Binding-site contacts:
Ligand atom O2G contacts residue LYS173 of chain 1.A at 2.9 Å (salt-bridge).
Ligand atom O1G contacts residue ASP189 of chain 1.A at 2.9 Å (salt-bridge).
Ligand atom N6 contacts residue GLU125 of chain 1.A at 2.8 Å (salt-bridge).
Ligand atom N6 contacts residue ALA76 of chain 1.A at 3.5 Å.
Ligand atom O3G contacts residue LYS78 of chain 1.A at 3.4 Å (salt-bridge).
Ligand atom C2' contacts residue SER131 of chain 1.A at 3.5 Å.
Ligand atom C5' contacts residue ALA57 of chain 1.A at 3.4 Å (hydrophobic).
Ligand atom O3A contacts residue MG1 of chain 1.C at 3.5 Å.
Ligand atom O2B contacts residue SER175 of chain 1.A at 2.7 Å (h-bond).
Ligand atom O2A contacts residue GLY58 of chain 1.A at 3.2 Å (h-bond).
Ligand atom O1G contacts residue ASN176 of chain 1.A at 3.0 Å (h-bond).
Ligand atom PB contacts residue SER175 of chain 1.A at 3.4 Å.
Ligand atom O1A contacts residue MG1 of chain 1.C at 2.2 Å.
Ligand atom O3A contacts residue GLY58 of chain 1.A at 3.5 Å.
Ligand atom O2A contacts residue GLY61 of chain 1.A at 3.4 Å (h-bond).
Ligand atom O1G contacts residue MG1 of chain 1.C at 2.1 Å.
Ligand atom O1A contacts residue ASP189 of chain 1.A at 2.9 Å (salt-bridge).
Ligand atom C6 contacts residue ALA76 of chain 1.A at 3.5 Å (hydrophobic).
Ligand atom O2' contacts residue GLN134 of chain 1.A at 2.7 Å (h-bond).
Ligand atom N7 contacts residue MET124 of chain 1.A at 3.5 Å.
Ligand atom O4' contacts residue VAL63 of chain 1.A at 3.4 Å.
Ligand atom PG contacts residue ASP171 of chain 1.A at 3.6 Å.
Ligand atom O2B contacts residue ASN176 of chain 1.A at 3.0 Å (h-bond).
Ligand atom O1B contacts residue SER175 of chain 1.A at 3.0 Å (h-bond).
Ligand atom O2G contacts residue ASP171 of chain 1.A at 2.6 Å (salt-bridge).
Ligand atom O3' contacts residue SER131 of chain 1.A at 3.2 Å (h-bond).
Ligand atom PG contacts residue MG1 of chain 1.C at 3.2 Å.
Ligand atom N1 contacts residue MET127 of chain 1.A at 3.0 Å (h-bond).
Ligand atom PB contacts residue MG1 of chain 1.C at 3.1 Å.
Ligand atom O1A contacts residue LYS78 of chain 1.A at 2.9 Å (salt-bridge).
Ligand atom O2B contacts residue MG1 of chain 1.C at 2.0 Å.
Ligand atom N6 contacts residue LEU178 of chain 1.A at 3.6 Å.
Ligand atom N6 contacts residue MET124 of chain 1.A at 3.4 Å.
Ligand atom C2 contacts residue MET127 of chain 1.A at 3.3 Å (hydrophobic).
Ligand atom PA contacts residue MG1 of chain 1.C at 3.3 Å.
Ligand atom O5' contacts residue VAL63 of chain 1.A at 3.2 Å.
Ligand atom C5' contacts residue GLY56 of chain 1.A at 3.5 Å.
Ligand atom N3B contacts residue MG1 of chain 1.C at 3.4 Å.
Ligand atom O1G contacts residue ASP171 of chain 1.A at 3.4 Å (salt-bridge).
Ligand atom O2' contacts residue SER131 of chain 1.A at 2.7 Å (h-bond).

A small-molecule ligand and the protein it binds are described below.
Small molecule (SMILES): Nc1ncnc2c1ncn2[C@@H]1O[C@H](CO[P](=O)(O)O[P](=O)(O)NP(=O)(O)O)[C@@H](O)[C@H]1O

Sequence of chain 1.A:
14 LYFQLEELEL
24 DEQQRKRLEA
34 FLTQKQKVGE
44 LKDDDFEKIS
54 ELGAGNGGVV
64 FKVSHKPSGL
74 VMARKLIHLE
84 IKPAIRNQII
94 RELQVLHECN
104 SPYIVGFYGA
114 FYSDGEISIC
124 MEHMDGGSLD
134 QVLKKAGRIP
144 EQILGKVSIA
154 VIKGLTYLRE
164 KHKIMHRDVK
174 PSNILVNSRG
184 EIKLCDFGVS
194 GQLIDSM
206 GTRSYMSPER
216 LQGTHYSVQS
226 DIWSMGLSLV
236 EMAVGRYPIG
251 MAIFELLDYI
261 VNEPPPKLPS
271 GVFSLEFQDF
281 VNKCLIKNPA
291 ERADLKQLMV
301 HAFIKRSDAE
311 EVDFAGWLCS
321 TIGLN